Sequence of chain 1.B:
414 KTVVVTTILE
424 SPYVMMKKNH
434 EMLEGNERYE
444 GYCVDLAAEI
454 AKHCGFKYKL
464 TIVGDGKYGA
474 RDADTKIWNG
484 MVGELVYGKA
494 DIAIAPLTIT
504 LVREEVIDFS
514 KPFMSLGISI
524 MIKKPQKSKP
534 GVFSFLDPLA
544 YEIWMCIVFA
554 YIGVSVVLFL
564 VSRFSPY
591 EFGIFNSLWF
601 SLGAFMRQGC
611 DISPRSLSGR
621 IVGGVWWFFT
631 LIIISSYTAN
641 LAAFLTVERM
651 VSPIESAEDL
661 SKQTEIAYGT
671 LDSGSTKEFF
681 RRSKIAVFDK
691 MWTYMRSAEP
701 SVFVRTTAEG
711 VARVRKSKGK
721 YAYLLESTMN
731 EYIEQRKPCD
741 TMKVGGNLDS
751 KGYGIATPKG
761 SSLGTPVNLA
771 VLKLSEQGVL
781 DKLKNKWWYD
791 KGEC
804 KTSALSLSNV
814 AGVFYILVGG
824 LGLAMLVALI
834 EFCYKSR

Sequence of chain 1.C:
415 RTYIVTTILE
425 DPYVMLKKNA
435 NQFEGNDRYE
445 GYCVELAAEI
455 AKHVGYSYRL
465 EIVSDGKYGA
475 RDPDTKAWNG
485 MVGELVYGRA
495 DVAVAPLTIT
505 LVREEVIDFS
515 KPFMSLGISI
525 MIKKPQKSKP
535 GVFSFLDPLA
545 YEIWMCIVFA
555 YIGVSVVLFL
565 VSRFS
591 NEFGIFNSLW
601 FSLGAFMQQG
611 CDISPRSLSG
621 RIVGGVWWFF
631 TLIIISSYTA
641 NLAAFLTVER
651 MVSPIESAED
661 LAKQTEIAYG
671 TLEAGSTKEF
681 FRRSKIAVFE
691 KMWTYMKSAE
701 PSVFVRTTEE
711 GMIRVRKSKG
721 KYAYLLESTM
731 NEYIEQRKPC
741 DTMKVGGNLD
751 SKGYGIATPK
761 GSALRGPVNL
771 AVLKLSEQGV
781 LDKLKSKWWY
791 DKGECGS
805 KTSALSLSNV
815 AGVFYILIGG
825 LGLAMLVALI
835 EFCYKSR

Binding-site contacts:
Ligand atom O4 contacts residue LYS784 of chain 1.B at 3.9 Å.
Ligand atom C2 contacts residue LYS514 of chain 1.B at 4.0 Å.
Ligand atom O2 contacts residue PRO515 of chain 1.B at 3.6 Å.
Ligand atom C13 contacts residue PHE516 of chain 1.B at 3.9 Å (hydrophobic).
Ligand atom C10 contacts residue PHE516 of chain 1.B at 4.0 Å (hydrophobic).
Ligand atom C10 contacts residue SER751 of chain 1.C at 4.0 Å.
Ligand atom C7 contacts residue LEU772 of chain 1.B at 3.5 Å (hydrophobic).
Ligand atom S2 contacts residue SER518 of chain 1.B at 4.1 Å.
Ligand atom C9 contacts residue MET517 of chain 1.B at 4.1 Å (hydrophobic).
Ligand atom CL contacts residue ASP781 of chain 1.B at 3.8 Å.
Ligand atom C11 contacts residue MET517 of chain 1.B at 3.5 Å (hydrophobic).
Ligand atom C7 contacts residue LYS514 of chain 1.B at 3.6 Å.
Ligand atom C4 contacts residue GLY753 of chain 1.C at 3.8 Å.
Ligand atom N2 contacts residue PRO515 of chain 1.B at 3.7 Å.
Ligand atom N2 contacts residue SER751 of chain 1.C at 3.8 Å.
Ligand atom C14 contacts residue SER751 of chain 1.C at 4.0 Å.
Ligand atom C12 contacts residue SER751 of chain 1.C at 3.9 Å.
Ligand atom C6 contacts residue SER775 of chain 1.B at 3.9 Å.
Ligand atom O4 contacts residue MET517 of chain 1.B at 3.3 Å.
Ligand atom C4 contacts residue ILE503 of chain 1.C at 4.1 Å (hydrophobic).
Ligand atom C1 contacts residue PRO515 of chain 1.B at 3.4 Å (hydrophobic).
Ligand atom CL contacts residue LEU780 of chain 1.B at 4.0 Å.
Ligand atom C13 contacts residue SER751 of chain 1.C at 3.8 Å.
Ligand atom O3 contacts residue SER518 of chain 1.B at 3.2 Å (h-bond).
Ligand atom O4 contacts residue SER518 of chain 1.B at 3.5 Å (h-bond).
Ligand atom C11 contacts residue SER518 of chain 1.B at 3.5 Å.
Ligand atom C8 contacts residue PRO515 of chain 1.B at 3.4 Å (hydrophobic).
Ligand atom S1 contacts residue PRO515 of chain 1.B at 3.8 Å.
Ligand atom C4 contacts residue LYS752 of chain 1.C at 4.0 Å.
Ligand atom O2 contacts residue MET517 of chain 1.B at 3.3 Å.
Ligand atom C12 contacts residue MET517 of chain 1.B at 3.9 Å (hydrophobic).
Ligand atom C11 contacts residue SER751 of chain 1.C at 4.1 Å.
Ligand atom C14 contacts residue PHE516 of chain 1.B at 3.9 Å (hydrophobic).
Ligand atom C5 contacts residue LEU772 of chain 1.B at 4.0 Å (hydrophobic).
Ligand atom N2 contacts residue SER775 of chain 1.B at 3.6 Å.
Ligand atom O2 contacts residue SER518 of chain 1.B at 3.4 Å (h-bond).
Ligand atom N1 contacts residue PRO515 of chain 1.B at 2.8 Å (h-bond).
Ligand atom C12 contacts residue PHE516 of chain 1.B at 4.0 Å (hydrophobic).
Ligand atom C2 contacts residue PRO515 of chain 1.B at 3.7 Å (hydrophobic).
Ligand atom O3 contacts residue SER751 of chain 1.C at 4.1 Å.

The small molecule below binds the protein below.
Small molecule (SMILES): NS(=O)(=O)c1cc2c(cc1Cl)N[C@H]([C@H]1C[C@H]3C=C[C@@H]1C3)NS2(=O)=O